Sequence of chain 1.A:
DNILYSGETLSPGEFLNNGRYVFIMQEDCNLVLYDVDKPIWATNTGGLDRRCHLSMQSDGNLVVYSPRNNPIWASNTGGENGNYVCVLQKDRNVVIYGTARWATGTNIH

Sequence of chain 2.A:
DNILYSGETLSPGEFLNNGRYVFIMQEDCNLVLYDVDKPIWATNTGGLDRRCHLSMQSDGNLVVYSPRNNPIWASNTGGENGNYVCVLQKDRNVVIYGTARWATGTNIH

The protein below binds the small molecule below.
Small molecule (SMILES): O=C1O[C@H](CO)[C@@H](O)[C@H](O[C@H]2O[C@H](CO)[C@@H](O)[C@H](O)[C@@H]2O)[C@@H]1O

Binding-site contacts:
Ligand atom O2 contacts residue ASN93 of chain 1.A at 3.1 Å (h-bond).
Ligand atom O3 contacts residue ASP91 of chain 1.A at 4.0 Å.
Ligand atom O4 contacts residue ASN107 of chain 2.A at 3.4 Å (h-bond).
Ligand atom C3 contacts residue TYR97 of chain 1.A at 4.1 Å (hydrophobic).
Ligand atom C4 contacts residue VAL95 of chain 1.A at 4.0 Å (hydrophobic).
Ligand atom C2 contacts residue ASN93 of chain 1.A at 4.0 Å.
Ligand atom C6 contacts residue ASN93 of chain 1.A at 4.0 Å.
Ligand atom O5 contacts residue ASN93 of chain 1.A at 3.2 Å (h-bond).
Ligand atom O6 contacts residue ALA103 of chain 2.A at 4.2 Å.
Ligand atom C5 contacts residue ASN93 of chain 1.A at 3.9 Å.
Ligand atom C2 contacts residue ASP91 of chain 1.A at 3.5 Å.
Ligand atom C4 contacts residue GLN89 of chain 1.A at 4.3 Å.
Ligand atom C3 contacts residue ASN83 of chain 2.A at 4.2 Å.
Ligand atom C4 contacts residue ASN93 of chain 1.A at 4.1 Å.
Ligand atom O3 contacts residue PO41 of chain 1.I at 3.0 Å (h-bond).
Ligand atom C2 contacts residue PO41 of chain 1.I at 4.1 Å.
Ligand atom C6 contacts residue ALA103 of chain 2.A at 4.0 Å (hydrophobic).
Ligand atom C4 contacts residue ASN83 of chain 2.A at 4.1 Å.
Ligand atom O2 contacts residue ASN107 of chain 2.A at 3.8 Å.
Ligand atom O2 contacts residue ASN83 of chain 2.A at 3.0 Å (h-bond).
Ligand atom O4 contacts residue TYR97 of chain 1.A at 2.8 Å (h-bond).
Ligand atom C3 contacts residue PO41 of chain 1.I at 3.8 Å.
Ligand atom O2 contacts residue GLN89 of chain 1.A at 3.4 Å (h-bond).
Ligand atom O4 contacts residue ASN83 of chain 2.A at 3.2 Å.
Ligand atom C3 contacts residue GLN89 of chain 1.A at 4.0 Å.
Ligand atom C2 contacts residue GLN89 of chain 1.A at 4.3 Å.
Ligand atom C6 contacts residue ALA100 of chain 2.A at 4.2 Å (hydrophobic).
Ligand atom O4 contacts residue VAL95 of chain 1.A at 4.1 Å.
Ligand atom C1 contacts residue ASN93 of chain 1.A at 3.9 Å.
Ligand atom C4 contacts residue TYR97 of chain 1.A at 3.7 Å (hydrophobic).
Ligand atom O6 contacts residue ASN83 of chain 2.A at 4.3 Å.
Ligand atom O3 contacts residue ASN83 of chain 2.A at 4.3 Å.
Ligand atom C5 contacts residue ASN83 of chain 2.A at 3.6 Å.
Ligand atom O3 contacts residue TYR97 of chain 1.A at 3.4 Å (h-bond).
Ligand atom O2 contacts residue ASP91 of chain 1.A at 2.7 Å (salt-bridge).
Ligand atom C1 contacts residue ASN107 of chain 2.A at 3.9 Å.
Ligand atom C6 contacts residue ASN83 of chain 2.A at 4.1 Å.
Ligand atom O4 contacts residue ALA100 of chain 2.A at 4.1 Å.
Ligand atom O3 contacts residue GLN89 of chain 1.A at 3.1 Å (h-bond).
Ligand atom C2 contacts residue ASN83 of chain 2.A at 3.9 Å.